This small molecule binds to this protein.
Small molecule (SMILES): OC[C@H]1O[C@H](O[C@H]2[C@H](O)[C@@H](O)[C@@H](O)O[C@@H]2CO)[C@H](O)[C@@H](O)[C@@H]1O

Sequence of chain 3.A:
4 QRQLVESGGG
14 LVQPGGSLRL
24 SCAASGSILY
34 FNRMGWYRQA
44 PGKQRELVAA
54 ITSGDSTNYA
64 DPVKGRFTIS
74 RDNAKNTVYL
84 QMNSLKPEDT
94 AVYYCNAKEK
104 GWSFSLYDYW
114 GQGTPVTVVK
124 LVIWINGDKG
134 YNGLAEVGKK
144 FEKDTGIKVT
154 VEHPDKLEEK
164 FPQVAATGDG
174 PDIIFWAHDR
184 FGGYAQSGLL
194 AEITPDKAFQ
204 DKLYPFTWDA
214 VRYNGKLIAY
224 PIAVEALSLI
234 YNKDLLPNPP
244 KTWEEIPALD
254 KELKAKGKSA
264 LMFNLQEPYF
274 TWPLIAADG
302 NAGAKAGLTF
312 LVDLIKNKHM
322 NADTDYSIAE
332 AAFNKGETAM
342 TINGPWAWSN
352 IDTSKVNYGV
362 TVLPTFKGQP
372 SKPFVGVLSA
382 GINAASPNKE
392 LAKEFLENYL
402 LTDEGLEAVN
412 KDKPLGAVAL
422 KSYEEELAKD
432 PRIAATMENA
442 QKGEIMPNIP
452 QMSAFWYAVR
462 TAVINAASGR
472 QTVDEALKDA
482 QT

Binding-site contacts:
Ligand atom O2 contacts residue LYS132 of chain 3.A at 2.7 Å (salt-bridge).
Ligand atom C3 contacts residue TRP179 of chain 3.A at 3.7 Å (hydrophobic).
Ligand atom C2 contacts residue TRP457 of chain 3.A at 4.0 Å (hydrophobic).
Ligand atom O2 contacts residue ALA180 of chain 3.A at 3.5 Å.
Ligand atom C4 contacts residue TRP457 of chain 3.A at 3.7 Å (hydrophobic).
Ligand atom O4 contacts residue ARG461 of chain 3.A at 3.9 Å.
Ligand atom C3 contacts residue TRP457 of chain 3.A at 4.0 Å (hydrophobic).
Ligand atom C1 contacts residue TYR272 of chain 3.A at 3.6 Å (hydrophobic).
Ligand atom O1 contacts residue ASN129 of chain 3.A at 3.6 Å.
Ligand atom C1 contacts residue ASP131 of chain 3.A at 3.6 Å.
Ligand atom O2 contacts residue TRP179 of chain 3.A at 3.4 Å (h-bond).
Ligand atom C6 contacts residue TYR272 of chain 3.A at 3.7 Å (hydrophobic).
Ligand atom O4 contacts residue TRP179 of chain 3.A at 3.8 Å.
Ligand atom C4 contacts residue TYR272 of chain 3.A at 4.0 Å (hydrophobic).
Ligand atom C6 contacts residue PRO271 of chain 3.A at 3.7 Å (hydrophobic).
Ligand atom O6 contacts residue PRO271 of chain 3.A at 3.4 Å.
Ligand atom O1 contacts residue ASP131 of chain 3.A at 2.7 Å (salt-bridge).
Ligand atom O1 contacts residue LYS132 of chain 3.A at 2.8 Å (salt-bridge).
Ligand atom C1 contacts residue LYS132 of chain 3.A at 3.8 Å.
Ligand atom C2 contacts residue LYS132 of chain 3.A at 3.7 Å.
Ligand atom O3 contacts residue ARG183 of chain 3.A at 3.2 Å (salt-bridge).
Ligand atom C6 contacts residue GLU270 of chain 3.A at 3.6 Å.
Ligand atom O2 contacts residue TRP347 of chain 3.A at 3.9 Å.
Ligand atom O2 contacts residue ASP182 of chain 3.A at 2.7 Å (salt-bridge).
Ligand atom O3 contacts residue ALA180 of chain 3.A at 3.4 Å.
Ligand atom C2 contacts residue GLU228 of chain 3.A at 3.9 Å.
Ligand atom O5 contacts residue TYR272 of chain 3.A at 3.1 Å.
Ligand atom C2 contacts residue ASP182 of chain 3.A at 3.5 Å.
Ligand atom C2 contacts residue TRP347 of chain 3.A at 3.8 Å (hydrophobic).
Ligand atom C1 contacts residue TRP347 of chain 3.A at 3.7 Å (hydrophobic).
Ligand atom O3 contacts residue TRP179 of chain 3.A at 3.8 Å.
Ligand atom O6 contacts residue PHE273 of chain 3.A at 3.6 Å.
Ligand atom O3 contacts residue ASP182 of chain 3.A at 2.7 Å (salt-bridge).
Ligand atom O3 contacts residue TRP457 of chain 3.A at 3.5 Å (h-bond).
Ligand atom O6 contacts residue GLU270 of chain 3.A at 2.8 Å (salt-bridge).
Ligand atom O2 contacts residue GLU228 of chain 3.A at 3.0 Å (salt-bridge).
Ligand atom O6 contacts residue TYR272 of chain 3.A at 3.4 Å.
Ligand atom C6 contacts residue TRP457 of chain 3.A at 3.8 Å (hydrophobic).
Ligand atom O4 contacts residue ARG183 of chain 3.A at 3.1 Å (salt-bridge).
Ligand atom C3 contacts residue ASP182 of chain 3.A at 3.7 Å.